Sequence of chain 1.A:
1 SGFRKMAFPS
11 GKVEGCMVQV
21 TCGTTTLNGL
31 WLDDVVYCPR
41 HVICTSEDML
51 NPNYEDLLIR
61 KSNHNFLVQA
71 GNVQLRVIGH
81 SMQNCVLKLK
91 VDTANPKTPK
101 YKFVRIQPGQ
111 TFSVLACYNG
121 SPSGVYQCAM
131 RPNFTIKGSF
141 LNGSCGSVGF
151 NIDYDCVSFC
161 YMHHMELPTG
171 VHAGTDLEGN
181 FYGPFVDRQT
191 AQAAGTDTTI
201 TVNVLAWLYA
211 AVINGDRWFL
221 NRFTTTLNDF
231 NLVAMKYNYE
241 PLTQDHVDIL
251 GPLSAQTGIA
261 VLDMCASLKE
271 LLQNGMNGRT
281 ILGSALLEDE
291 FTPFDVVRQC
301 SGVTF

A small-molecule ligand and the protein it binds are described below.
Small molecule (SMILES): CSc1ccc(N(Cc2cc(Cl)cs2)C(=O)Cc2cncc3ccccc23)cc1

Binding-site contacts:
Ligand atom C09 contacts residue HIS164 of chain 1.A at 3.5 Å.
Ligand atom O01 contacts residue GLU166 of chain 1.A at 3.0 Å (salt-bridge).
Ligand atom S01 contacts residue MET49 of chain 1.A at 3.8 Å.
Ligand atom C10 contacts residue HIS163 of chain 1.A at 3.8 Å.
Ligand atom CL01 contacts residue HIS164 of chain 1.A at 3.7 Å.
Ligand atom CL01 contacts residue HIS41 of chain 1.A at 3.7 Å.
Ligand atom C12 contacts residue MET49 of chain 1.A at 3.5 Å (hydrophobic).
Ligand atom C11 contacts residue CYS145 of chain 1.A at 3.8 Å (hydrophobic).
Ligand atom C11 contacts residue HIS163 of chain 1.A at 3.3 Å.
Ligand atom S01 contacts residue GLN189 of chain 1.A at 3.5 Å.
Ligand atom C03 contacts residue PHE140 of chain 1.A at 3.6 Å (hydrophobic).
Ligand atom C10 contacts residue LEU141 of chain 1.A at 3.7 Å (hydrophobic).
Ligand atom C07 contacts residue HIS41 of chain 1.A at 3.6 Å.
Ligand atom C10 contacts residue PHE140 of chain 1.A at 3.4 Å (hydrophobic).
Ligand atom C2 contacts residue THR25 of chain 1.A at 3.7 Å.
Ligand atom N01 contacts residue SER144 of chain 1.A at 3.7 Å.
Ligand atom CL01 contacts residue ASP187 of chain 1.A at 3.4 Å.
Ligand atom C2 contacts residue CYS44 of chain 1.A at 3.3 Å (hydrophobic).
Ligand atom C23 contacts residue GLN189 of chain 1.A at 3.2 Å.
Ligand atom C12 contacts residue MET165 of chain 1.A at 3.8 Å (hydrophobic).
Ligand atom C04 contacts residue ASN142 of chain 1.A at 3.7 Å.
Ligand atom S01 contacts residue ARG188 of chain 1.A at 3.5 Å (salt-bridge).
Ligand atom CL01 contacts residue MET165 of chain 1.A at 3.3 Å.
Ligand atom C11 contacts residue MET165 of chain 1.A at 3.8 Å (hydrophobic).
Ligand atom O01 contacts residue MET165 of chain 1.A at 3.4 Å.
Ligand atom C12 contacts residue ASP187 of chain 1.A at 3.7 Å.
Ligand atom C03 contacts residue GLU166 of chain 1.A at 3.4 Å.
Ligand atom C18 contacts residue MET49 of chain 1.A at 3.7 Å (hydrophobic).
Ligand atom C03 contacts residue ASN142 of chain 1.A at 3.7 Å.
Ligand atom C12 contacts residue ARG188 of chain 1.A at 3.2 Å.
Ligand atom C22 contacts residue CYS145 of chain 1.A at 3.7 Å (hydrophobic).
Ligand atom C09 contacts residue MET165 of chain 1.A at 3.4 Å (hydrophobic).
Ligand atom N01 contacts residue HIS163 of chain 1.A at 2.7 Å (h-bond).
Ligand atom C18 contacts residue MET165 of chain 1.A at 3.6 Å (hydrophobic).
Ligand atom C11 contacts residue GLU166 of chain 1.A at 3.6 Å.
Ligand atom C13 contacts residue GLU166 of chain 1.A at 3.7 Å.
Ligand atom C10 contacts residue GLU166 of chain 1.A at 3.6 Å.
Ligand atom N01 contacts residue GLU166 of chain 1.A at 3.8 Å.
Ligand atom C2 contacts residue HIS41 of chain 1.A at 3.3 Å.
Ligand atom C03 contacts residue LEU141 of chain 1.A at 3.8 Å (hydrophobic).

Sequence of chain 1.C:
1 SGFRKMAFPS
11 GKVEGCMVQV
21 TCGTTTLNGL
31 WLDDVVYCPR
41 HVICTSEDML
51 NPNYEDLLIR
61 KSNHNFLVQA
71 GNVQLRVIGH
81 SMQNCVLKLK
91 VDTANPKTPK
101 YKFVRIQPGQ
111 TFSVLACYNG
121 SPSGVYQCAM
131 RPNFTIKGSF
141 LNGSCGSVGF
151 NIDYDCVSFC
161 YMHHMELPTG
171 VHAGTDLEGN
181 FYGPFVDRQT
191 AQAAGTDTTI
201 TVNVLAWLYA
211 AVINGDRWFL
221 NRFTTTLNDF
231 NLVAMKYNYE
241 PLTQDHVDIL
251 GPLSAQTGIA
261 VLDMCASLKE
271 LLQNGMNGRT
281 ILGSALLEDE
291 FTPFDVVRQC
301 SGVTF